A protein and the small-molecule ligand that binds it are described below.
Small molecule (SMILES): Nc1nc2ncc(COP(=O)(O)O)nc2c(=O)[nH]1

Binding-site contacts:
Ligand atom O4 contacts residue GLY236 of chain 2.A at 3.1 Å (h-bond).
Ligand atom O4 contacts residue LYS240 of chain 2.A at 3.0 Å (salt-bridge).
Ligand atom C4 contacts residue LYS240 of chain 2.A at 3.9 Å.
Ligand atom C2 contacts residue ARG274 of chain 2.A at 3.8 Å.
Ligand atom N3 contacts residue MET165 of chain 2.A at 3.6 Å.
Ligand atom C7 contacts residue ASP121 of chain 2.A at 3.6 Å.
Ligand atom N5 contacts residue LYS240 of chain 2.A at 3.1 Å (salt-bridge).
Ligand atom N5 contacts residue ARG274 of chain 2.A at 3.6 Å (salt-bridge).
Ligand atom C6 contacts residue PHE209 of chain 2.A at 3.6 Å (hydrophobic).
Ligand atom N8 contacts residue ARG274 of chain 2.A at 3.6 Å.
Ligand atom C2 contacts residue ASP204 of chain 2.A at 3.3 Å.
Ligand atom C4 contacts residue ASP204 of chain 2.A at 3.7 Å.
Ligand atom C4A contacts residue LYS240 of chain 2.A at 3.9 Å.
Ligand atom PA contacts residue ARG274 of chain 2.A at 3.9 Å.
Ligand atom N3 contacts residue ASP204 of chain 2.A at 2.7 Å (salt-bridge).
Ligand atom C4A contacts residue ARG274 of chain 2.A at 3.7 Å.
Ligand atom O1P contacts residue ARG274 of chain 2.A at 2.6 Å (salt-bridge).
Ligand atom N2 contacts residue LEU234 of chain 2.A at 3.7 Å.
Ligand atom C9 contacts residue LYS240 of chain 2.A at 3.9 Å.
Ligand atom N2 contacts residue ASN140 of chain 2.A at 2.8 Å (h-bond).
Ligand atom N8 contacts residue ASP121 of chain 2.A at 2.9 Å (salt-bridge).
Ligand atom C7 contacts residue ARG274 of chain 2.A at 3.7 Å.
Ligand atom C6 contacts residue LYS240 of chain 2.A at 3.9 Å.
Ligand atom C4 contacts residue MET165 of chain 2.A at 3.7 Å (hydrophobic).
Ligand atom N1 contacts residue ILE142 of chain 2.A at 3.6 Å.
Ligand atom C9 contacts residue PHE209 of chain 2.A at 3.8 Å (hydrophobic).
Ligand atom C6 contacts residue ARG274 of chain 2.A at 3.7 Å.
Ligand atom O1P contacts residue HIS276 of chain 2.A at 3.9 Å.
Ligand atom N1 contacts residue ASP121 of chain 2.A at 3.9 Å.
Ligand atom N1 contacts residue ASN140 of chain 2.A at 3.4 Å (h-bond).
Ligand atom C8A contacts residue ILE142 of chain 2.A at 3.5 Å (hydrophobic).
Ligand atom O4 contacts residue ASP204 of chain 2.A at 3.9 Å.
Ligand atom N5 contacts residue PHE209 of chain 2.A at 3.4 Å.
Ligand atom N2 contacts residue ILE163 of chain 2.A at 3.9 Å.
Ligand atom C2 contacts residue ASN140 of chain 2.A at 3.7 Å.
Ligand atom N1 contacts residue ARG274 of chain 2.A at 3.7 Å.
Ligand atom C8A contacts residue ASP121 of chain 2.A at 3.8 Å.
Ligand atom N8 contacts residue ILE142 of chain 2.A at 3.5 Å.
Ligand atom N2 contacts residue ASP204 of chain 2.A at 3.1 Å (salt-bridge).
Ligand atom C8A contacts residue ARG274 of chain 2.A at 3.7 Å.

Sequence of chain 2.A:
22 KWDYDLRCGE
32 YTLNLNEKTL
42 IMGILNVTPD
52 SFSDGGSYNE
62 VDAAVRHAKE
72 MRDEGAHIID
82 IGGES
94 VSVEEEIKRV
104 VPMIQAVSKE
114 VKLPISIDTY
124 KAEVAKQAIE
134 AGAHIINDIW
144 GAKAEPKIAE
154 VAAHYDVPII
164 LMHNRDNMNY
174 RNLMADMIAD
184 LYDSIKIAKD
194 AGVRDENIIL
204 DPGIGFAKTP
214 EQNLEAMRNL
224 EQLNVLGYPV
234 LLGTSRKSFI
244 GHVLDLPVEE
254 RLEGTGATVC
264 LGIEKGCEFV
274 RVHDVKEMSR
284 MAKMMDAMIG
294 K